A protein and the small-molecule ligand that binds it are described below.
Small molecule (SMILES): CC(=O)N[C@@H]1[C@@H](O)[C@H](O)[C@@H](CO)O[C@H]1O

Sequence of chain 1.B:
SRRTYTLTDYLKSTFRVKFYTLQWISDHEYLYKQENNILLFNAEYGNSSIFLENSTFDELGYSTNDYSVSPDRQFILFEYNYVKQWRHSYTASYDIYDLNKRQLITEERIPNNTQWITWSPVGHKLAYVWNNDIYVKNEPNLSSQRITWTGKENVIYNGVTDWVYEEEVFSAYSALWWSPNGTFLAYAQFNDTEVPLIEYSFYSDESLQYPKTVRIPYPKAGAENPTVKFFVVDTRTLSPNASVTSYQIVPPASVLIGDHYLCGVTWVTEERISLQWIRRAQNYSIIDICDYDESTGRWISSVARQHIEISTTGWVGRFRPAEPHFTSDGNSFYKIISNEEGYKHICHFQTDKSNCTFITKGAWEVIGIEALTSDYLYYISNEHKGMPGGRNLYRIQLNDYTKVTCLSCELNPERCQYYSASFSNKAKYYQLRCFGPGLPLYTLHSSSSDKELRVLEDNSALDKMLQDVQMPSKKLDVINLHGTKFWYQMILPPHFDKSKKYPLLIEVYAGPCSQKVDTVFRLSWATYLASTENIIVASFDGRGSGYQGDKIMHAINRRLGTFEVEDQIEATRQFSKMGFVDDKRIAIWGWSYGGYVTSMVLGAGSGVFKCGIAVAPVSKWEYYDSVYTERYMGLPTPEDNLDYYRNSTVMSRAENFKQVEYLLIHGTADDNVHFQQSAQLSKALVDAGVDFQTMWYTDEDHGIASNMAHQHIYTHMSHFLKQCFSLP

Binding-site contacts:
Ligand atom O5 contacts residue ASN191 of chain 1.B at 2.4 Å (h-bond).
Ligand atom O7 contacts residue ASN191 of chain 1.B at 3.2 Å (h-bond).
Ligand atom C7 contacts residue ASN191 of chain 1.B at 3.2 Å.
Ligand atom C1 contacts residue THR193 of chain 1.B at 3.4 Å.
Ligand atom N2 contacts residue ASN191 of chain 1.B at 2.9 Å (h-bond).
Ligand atom C1 contacts residue ASN191 of chain 1.B at 1.4 Å.
Ligand atom C6 contacts residue GLU194 of chain 1.B at 4.2 Å.
Ligand atom O5 contacts residue THR193 of chain 1.B at 3.6 Å (h-bond).
Ligand atom C2 contacts residue ASN191 of chain 1.B at 2.5 Å.
Ligand atom C7 contacts residue ILE156 of chain 1.B at 3.8 Å (hydrophobic).
Ligand atom C5 contacts residue THR193 of chain 1.B at 3.6 Å.
Ligand atom C4 contacts residue ASN191 of chain 1.B at 4.3 Å.
Ligand atom N2 contacts residue ILE156 of chain 1.B at 3.8 Å.
Ligand atom C8 contacts residue ILE156 of chain 1.B at 3.8 Å (hydrophobic).
Ligand atom C8 contacts residue ASN191 of chain 1.B at 4.4 Å.
Ligand atom C3 contacts residue ASN191 of chain 1.B at 3.8 Å.
Ligand atom C1 contacts residue ILE156 of chain 1.B at 4.1 Å (hydrophobic).
Ligand atom C6 contacts residue THR193 of chain 1.B at 4.0 Å.
Ligand atom C8 contacts residue THR150 of chain 1.B at 4.0 Å.
Ligand atom C8 contacts residue GLN189 of chain 1.B at 4.5 Å.
Ligand atom O7 contacts residue ILE156 of chain 1.B at 4.5 Å.
Ligand atom O6 contacts residue GLU194 of chain 1.B at 4.1 Å.
Ligand atom O7 contacts residue GLN189 of chain 1.B at 4.0 Å.
Ligand atom C5 contacts residue ASN191 of chain 1.B at 3.7 Å.
Ligand atom O7 contacts residue LYS229 of chain 1.B at 3.8 Å.